Sequence of chain 1.B:
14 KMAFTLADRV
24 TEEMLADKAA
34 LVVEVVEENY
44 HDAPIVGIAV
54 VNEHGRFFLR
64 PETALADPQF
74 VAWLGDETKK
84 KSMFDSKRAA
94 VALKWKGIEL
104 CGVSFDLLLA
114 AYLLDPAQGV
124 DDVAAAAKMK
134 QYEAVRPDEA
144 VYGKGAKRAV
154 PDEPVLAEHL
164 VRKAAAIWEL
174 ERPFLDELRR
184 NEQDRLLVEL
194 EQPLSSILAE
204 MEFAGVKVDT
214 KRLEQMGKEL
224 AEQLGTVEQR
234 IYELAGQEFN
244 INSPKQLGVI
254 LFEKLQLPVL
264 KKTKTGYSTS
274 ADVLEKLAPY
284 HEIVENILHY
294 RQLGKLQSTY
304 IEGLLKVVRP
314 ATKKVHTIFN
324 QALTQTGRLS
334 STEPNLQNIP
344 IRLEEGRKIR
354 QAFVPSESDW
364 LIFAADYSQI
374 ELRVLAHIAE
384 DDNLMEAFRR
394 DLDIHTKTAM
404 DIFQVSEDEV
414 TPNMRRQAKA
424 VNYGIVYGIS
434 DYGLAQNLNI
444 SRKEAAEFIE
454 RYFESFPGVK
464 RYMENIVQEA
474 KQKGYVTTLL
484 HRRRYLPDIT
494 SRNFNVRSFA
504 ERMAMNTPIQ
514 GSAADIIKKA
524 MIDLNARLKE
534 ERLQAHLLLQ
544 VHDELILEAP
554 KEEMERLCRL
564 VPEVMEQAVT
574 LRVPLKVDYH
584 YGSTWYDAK

Binding-site contacts:
Ligand atom O2B contacts residue ILE373 of chain 1.B at 3.1 Å (h-bond).
Ligand atom C6 contacts residue DDG9 of chain 1.E at 3.6 Å.
Ligand atom C5 contacts residue DDG9 of chain 1.E at 3.5 Å.
Ligand atom O2B contacts residue TYR370 of chain 1.B at 3.1 Å (h-bond).
Ligand atom O1B contacts residue TYR426 of chain 1.B at 2.5 Å (h-bond).
Ligand atom O1B contacts residue GLN372 of chain 1.B at 3.2 Å.
Ligand atom O2B contacts residue GLN372 of chain 1.B at 3.0 Å (h-bond).
Ligand atom O2A contacts residue MN1 of chain 1.I at 2.1 Å.
Ligand atom O1G contacts residue ARG418 of chain 1.B at 2.9 Å (salt-bridge).
Ligand atom O4' contacts residue ARG331 of chain 1.B at 3.0 Å (salt-bridge).
Ligand atom C3' contacts residue TYR426 of chain 1.B at 3.5 Å (hydrophobic).
Ligand atom O2G contacts residue MN1 of chain 1.I at 2.1 Å.
Ligand atom C5' contacts residue DDG9 of chain 1.E at 3.4 Å.
Ligand atom O2B contacts residue MN1 of chain 1.I at 2.3 Å.
Ligand atom C4 contacts residue DDG9 of chain 1.E at 3.5 Å.
Ligand atom C5' contacts residue ASP546 of chain 1.B at 3.3 Å.
Ligand atom O2G contacts residue TYR370 of chain 1.B at 3.1 Å (h-bond).
Ligand atom O2A contacts residue ASP546 of chain 1.B at 2.7 Å (salt-bridge).
Ligand atom O3B contacts residue GLN372 of chain 1.B at 3.5 Å (h-bond).
Ligand atom PB contacts residue GLN372 of chain 1.B at 3.5 Å.
Ligand atom O1A contacts residue LYS422 of chain 1.B at 2.9 Å (salt-bridge).
Ligand atom C1' contacts residue ARG331 of chain 1.B at 3.5 Å.
Ligand atom O1G contacts residue LYS422 of chain 1.B at 3.1 Å (salt-bridge).
Ligand atom O3B contacts residue LYS422 of chain 1.B at 3.6 Å.
Ligand atom PB contacts residue MN1 of chain 1.I at 3.3 Å.
Ligand atom O1B contacts residue HIS398 of chain 1.B at 2.9 Å (h-bond).
Ligand atom O3B contacts residue MN1 of chain 1.I at 3.6 Å.
Ligand atom O3G contacts residue SER371 of chain 1.B at 3.5 Å.
Ligand atom O2G contacts residue ASP369 of chain 1.B at 3.4 Å (salt-bridge).
Ligand atom O5' contacts residue DDG9 of chain 1.E at 3.0 Å.
Ligand atom O3G contacts residue ARG418 of chain 1.B at 2.9 Å (salt-bridge).
Ligand atom O3G contacts residue GLN372 of chain 1.B at 3.1 Å (h-bond).
Ligand atom N2 contacts residue TYR430 of chain 1.B at 3.1 Å.
Ligand atom C2' contacts residue GLU374 of chain 1.B at 3.2 Å.
Ligand atom PG contacts residue GLN372 of chain 1.B at 3.6 Å.
Ligand atom O2B contacts residue ASP546 of chain 1.B at 3.1 Å (salt-bridge).
Ligand atom N7 contacts residue DDG9 of chain 1.E at 3.6 Å.
Ligand atom O4' contacts residue DDG9 of chain 1.E at 3.0 Å.
Ligand atom PG contacts residue MN1 of chain 1.I at 3.4 Å.
Ligand atom PA contacts residue MN1 of chain 1.I at 3.5 Å.

A protein and the small-molecule ligand that binds it are described below.
Small molecule (SMILES): Nc1nc2c(ncn2[C@H]2CC[C@@H](CO[P](=O)(O)O[P](=O)(O)OP(=O)(O)O)O2)c(=O)[nH]1